The protein below binds the small molecule below.
Small molecule (SMILES): CC(=O)N[C@H]1[C@H](O[C@H]2[C@H](O)[C@@H](NC(C)=O)CO[C@@H]2CO)O[C@H](CO)[C@@H](O[C@@H]2O[C@H](CO[C@H]3O[C@H](CO[C@H]4O[C@H](CO)[C@@H](O)[C@H](O)[C@@H]4O)[C@@H](O)[C@H](O[C@H]4O[C@H](CO)[C@@H](O)[C@H](O)[C@@H]4O)[C@@H]3O)[C@@H](O)[C@H](O[C@H]3O[C@H](CO)[C@@H](O)[C@H](O)[C@@H]3O)[C@@H]2O)[C@@H]1O

Binding-site contacts:
Ligand atom O7 contacts residue THR57 of chain 1.D at 4.0 Å.
Ligand atom C6 contacts residue SER54 of chain 1.D at 3.7 Å.
Ligand atom C4 contacts residue SER54 of chain 1.D at 3.9 Å.
Ligand atom C8 contacts residue ASN107 of chain 1.A at 3.2 Å.
Ligand atom C6 contacts residue ASN58 of chain 1.D at 3.2 Å.
Ligand atom C5 contacts residue ASN107 of chain 1.A at 3.6 Å.
Ligand atom O2 contacts residue GLY55 of chain 1.D at 3.5 Å (h-bond).
Ligand atom C7 contacts residue THR57 of chain 1.D at 4.1 Å.
Ligand atom O6 contacts residue SER54 of chain 1.D at 3.0 Å (h-bond).
Ligand atom C8 contacts residue THR57 of chain 1.D at 3.2 Å.
Ligand atom O7 contacts residue ASP56 of chain 1.D at 3.4 Å (salt-bridge).
Ligand atom O7 contacts residue TYR50 of chain 1.D at 3.5 Å (h-bond).
Ligand atom C7 contacts residue ILE108 of chain 1.A at 3.9 Å (hydrophobic).
Ligand atom C8 contacts residue ILE108 of chain 1.A at 3.8 Å (hydrophobic).
Ligand atom O6 contacts residue ASN58 of chain 1.D at 2.7 Å (h-bond).
Ligand atom O7 contacts residue ASN58 of chain 1.D at 4.3 Å.
Ligand atom C1 contacts residue GLY55 of chain 1.D at 4.3 Å.
Ligand atom C7 contacts residue THR109 of chain 1.A at 4.2 Å.
Ligand atom N2 contacts residue ILE108 of chain 1.A at 2.8 Å (h-bond).
Ligand atom C3 contacts residue ASN107 of chain 1.A at 3.9 Å.
Ligand atom C2 contacts residue ILE108 of chain 1.A at 3.2 Å (hydrophobic).
Ligand atom N2 contacts residue ASN107 of chain 1.A at 3.0 Å (h-bond).
Ligand atom O5 contacts residue SER54 of chain 1.D at 4.0 Å.
Ligand atom O7 contacts residue ASN107 of chain 1.A at 3.2 Å (h-bond).
Ligand atom C7 contacts residue ASN107 of chain 1.A at 2.9 Å.
Ligand atom O3 contacts residue ILE108 of chain 1.A at 3.7 Å.
Ligand atom N2 contacts residue THR109 of chain 1.A at 3.6 Å.
Ligand atom O3 contacts residue ASP56 of chain 1.D at 4.2 Å.
Ligand atom C3 contacts residue ILE108 of chain 1.A at 4.1 Å (hydrophobic).
Ligand atom C8 contacts residue THR109 of chain 1.A at 3.9 Å.
Ligand atom C1 contacts residue ILE108 of chain 1.A at 4.0 Å (hydrophobic).
Ligand atom O5 contacts residue ASN107 of chain 1.A at 2.4 Å (h-bond).
Ligand atom C2 contacts residue ASN107 of chain 1.A at 2.5 Å.
Ligand atom C7 contacts residue TYR50 of chain 1.D at 4.4 Å (hydrophobic).
Ligand atom C8 contacts residue ASN58 of chain 1.D at 3.3 Å.
Ligand atom C5 contacts residue SER54 of chain 1.D at 3.8 Å.
Ligand atom C2 contacts residue GLY55 of chain 1.D at 4.4 Å.
Ligand atom C1 contacts residue ASN107 of chain 1.A at 1.4 Å.
Ligand atom O4 contacts residue SER54 of chain 1.D at 3.0 Å.
Ligand atom C4 contacts residue ASN107 of chain 1.A at 4.3 Å.

Sequence of chain 1.A:
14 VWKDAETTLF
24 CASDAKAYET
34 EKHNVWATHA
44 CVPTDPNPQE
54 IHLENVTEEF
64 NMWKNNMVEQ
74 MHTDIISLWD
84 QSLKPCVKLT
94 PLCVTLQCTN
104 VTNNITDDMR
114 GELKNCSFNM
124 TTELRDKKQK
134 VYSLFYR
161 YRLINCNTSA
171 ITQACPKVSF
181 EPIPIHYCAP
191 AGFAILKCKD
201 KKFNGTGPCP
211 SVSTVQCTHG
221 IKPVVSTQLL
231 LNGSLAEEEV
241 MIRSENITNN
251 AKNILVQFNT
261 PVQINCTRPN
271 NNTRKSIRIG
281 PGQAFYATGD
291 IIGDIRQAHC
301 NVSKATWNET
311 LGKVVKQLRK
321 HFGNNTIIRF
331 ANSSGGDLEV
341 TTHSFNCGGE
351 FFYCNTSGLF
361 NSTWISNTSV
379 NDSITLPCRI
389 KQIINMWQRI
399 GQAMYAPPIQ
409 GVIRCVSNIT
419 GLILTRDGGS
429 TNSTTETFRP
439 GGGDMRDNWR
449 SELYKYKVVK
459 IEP

Sequence of chain 1.D:
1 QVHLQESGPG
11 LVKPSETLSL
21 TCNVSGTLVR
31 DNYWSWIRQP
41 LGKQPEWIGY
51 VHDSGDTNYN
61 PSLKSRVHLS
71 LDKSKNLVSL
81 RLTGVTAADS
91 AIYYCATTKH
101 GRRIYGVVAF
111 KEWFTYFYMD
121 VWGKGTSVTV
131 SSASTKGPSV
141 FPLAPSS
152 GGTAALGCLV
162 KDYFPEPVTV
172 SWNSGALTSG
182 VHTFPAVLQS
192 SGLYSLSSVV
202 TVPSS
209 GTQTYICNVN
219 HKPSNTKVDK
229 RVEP